Sequence of chain 1.B:
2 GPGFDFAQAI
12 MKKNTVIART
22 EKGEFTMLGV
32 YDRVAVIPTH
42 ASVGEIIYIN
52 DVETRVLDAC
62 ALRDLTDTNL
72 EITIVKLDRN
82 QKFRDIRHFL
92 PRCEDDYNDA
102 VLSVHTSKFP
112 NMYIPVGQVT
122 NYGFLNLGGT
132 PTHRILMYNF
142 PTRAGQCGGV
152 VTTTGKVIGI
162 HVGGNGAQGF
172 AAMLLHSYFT

A protein and the small-molecule ligand that binds it are described below.
Small molecule (SMILES): Cc1ccsc1C(=O)O

Binding-site contacts:
Ligand atom C07 contacts residue GLU22 of chain 1.B at 3.6 Å.
Ligand atom C05 contacts residue ILE47 of chain 1.B at 4.0 Å (hydrophobic).
Ligand atom C05 contacts residue ILE48 of chain 1.B at 4.5 Å (hydrophobic).
Ligand atom C05 contacts residue TYR49 of chain 1.B at 3.5 Å (hydrophobic).
Ligand atom C05 contacts residue ARG20 of chain 1.B at 3.6 Å.
Ligand atom S01 contacts residue THR21 of chain 1.B at 3.7 Å.
Ligand atom C03 contacts residue GLU22 of chain 1.B at 2.9 Å.
Ligand atom C05 contacts residue THR21 of chain 1.B at 3.6 Å.
Ligand atom C04 contacts residue GLU22 of chain 1.B at 3.3 Å.
Ligand atom C03 contacts residue ILE47 of chain 1.B at 4.4 Å (hydrophobic).
Ligand atom C06 contacts residue GLU22 of chain 1.B at 3.0 Å.
Ligand atom S01 contacts residue TYR49 of chain 1.B at 3.6 Å.
Ligand atom C04 contacts residue THR21 of chain 1.B at 4.2 Å.
Ligand atom C04 contacts residue ILE47 of chain 1.B at 3.3 Å (hydrophobic).
Ligand atom C02 contacts residue THR21 of chain 1.B at 4.5 Å.
Ligand atom C05 contacts residue GLU22 of chain 1.B at 3.7 Å.
Ligand atom O08 contacts residue GLU22 of chain 1.B at 3.2 Å.
Ligand atom C04 contacts residue TYR49 of chain 1.B at 4.3 Å (hydrophobic).
Ligand atom S01 contacts residue ARG20 of chain 1.B at 4.4 Å.
Ligand atom C02 contacts residue GLU22 of chain 1.B at 3.2 Å.
Ligand atom S01 contacts residue GLU22 of chain 1.B at 3.8 Å.